Sequence of chain 1.E:
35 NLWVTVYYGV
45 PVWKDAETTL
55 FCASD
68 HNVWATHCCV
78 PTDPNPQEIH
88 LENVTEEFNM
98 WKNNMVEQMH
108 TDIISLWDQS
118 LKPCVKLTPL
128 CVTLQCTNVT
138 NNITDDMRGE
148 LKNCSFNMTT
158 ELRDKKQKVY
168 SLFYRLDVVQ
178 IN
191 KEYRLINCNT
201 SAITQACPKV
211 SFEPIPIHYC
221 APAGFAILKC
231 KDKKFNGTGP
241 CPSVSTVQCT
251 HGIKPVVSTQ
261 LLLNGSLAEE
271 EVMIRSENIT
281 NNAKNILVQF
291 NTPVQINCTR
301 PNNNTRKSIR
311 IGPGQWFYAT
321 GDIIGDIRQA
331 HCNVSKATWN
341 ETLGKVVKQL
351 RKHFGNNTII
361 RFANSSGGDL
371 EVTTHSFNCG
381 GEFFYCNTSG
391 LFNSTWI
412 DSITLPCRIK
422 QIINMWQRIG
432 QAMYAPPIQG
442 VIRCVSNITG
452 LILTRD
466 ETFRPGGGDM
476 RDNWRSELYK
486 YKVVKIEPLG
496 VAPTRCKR

This small molecule binds to this protein.
Small molecule (SMILES): CC(=O)N[C@@H]1[C@@H](O)[C@H](O)[C@@H](CO)O[C@H]1O

Binding-site contacts:
Ligand atom C2 contacts residue ASN236 of chain 1.E at 2.6 Å.
Ligand atom C1 contacts residue ASN236 of chain 1.E at 1.5 Å.
Ligand atom N2 contacts residue ASN236 of chain 1.E at 3.0 Å (h-bond).
Ligand atom C4 contacts residue ASN236 of chain 1.E at 4.4 Å.
Ligand atom C7 contacts residue THR238 of chain 1.E at 4.1 Å.
Ligand atom C1 contacts residue THR238 of chain 1.E at 4.1 Å.
Ligand atom C5 contacts residue ASN236 of chain 1.E at 3.8 Å.
Ligand atom C8 contacts residue ILE279 of chain 1.E at 3.8 Å (hydrophobic).
Ligand atom C2 contacts residue THR238 of chain 1.E at 4.5 Å.
Ligand atom C8 contacts residue ASN236 of chain 1.E at 3.5 Å.
Ligand atom O7 contacts residue THR238 of chain 1.E at 4.3 Å.
Ligand atom C3 contacts residue ASN236 of chain 1.E at 3.9 Å.
Ligand atom N2 contacts residue THR238 of chain 1.E at 4.0 Å.
Ligand atom C7 contacts residue ASN236 of chain 1.E at 3.6 Å.
Ligand atom C7 contacts residue ILE279 of chain 1.E at 4.3 Å (hydrophobic).
Ligand atom O7 contacts residue ILE279 of chain 1.E at 4.1 Å.
Ligand atom O5 contacts residue ASN236 of chain 1.E at 2.5 Å (h-bond).
Ligand atom O5 contacts residue THR238 of chain 1.E at 4.5 Å.